A small-molecule ligand and the protein it binds are described below.
Small molecule (SMILES): CC(=O)N[C@H]1[C@H]([C@H](O)[C@H](O)CO)O[C@@](O[C@H]2[C@@H](O)[C@@H](CO)O[C@@H](O[C@H]3[C@H](O)[C@@H](O)[C@@H](O)O[C@@H]3CO)[C@@H]2O)(C(=O)O)C[C@@H]1O

Binding-site contacts:
Ligand atom C10 contacts residue GLN65 of chain 38.A at 4.5 Å.
Ligand atom C10 contacts residue ALA118 of chain 37.A at 3.8 Å (hydrophobic).
Ligand atom N5 contacts residue ALA118 of chain 37.A at 2.8 Å (h-bond).
Ligand atom O1A contacts residue ALA118 of chain 37.A at 4.4 Å.
Ligand atom C11 contacts residue TRP119 of chain 37.A at 4.4 Å (hydrophobic).
Ligand atom C4 contacts residue ALA118 of chain 37.A at 4.0 Å (hydrophobic).
Ligand atom C11 contacts residue GLN65 of chain 38.A at 3.7 Å.
Ligand atom O10 contacts residue ALA64 of chain 38.A at 3.8 Å.
Ligand atom O1A contacts residue ARG129 of chain 37.A at 3.3 Å (salt-bridge).
Ligand atom C1 contacts residue ARG129 of chain 37.A at 4.0 Å.
Ligand atom C9 contacts residue TRP119 of chain 37.A at 4.3 Å (hydrophobic).
Ligand atom O9 contacts residue THR42 of chain 38.A at 4.0 Å.
Ligand atom O8 contacts residue ALA118 of chain 37.A at 3.8 Å.
Ligand atom C7 contacts residue ALA118 of chain 37.A at 3.6 Å (hydrophobic).
Ligand atom C11 contacts residue ALA118 of chain 37.A at 3.9 Å (hydrophobic).
Ligand atom C8 contacts residue GLN120 of chain 37.A at 4.1 Å.
Ligand atom O8 contacts residue GLN120 of chain 37.A at 2.8 Å (h-bond).
Ligand atom C11 contacts residue GLN132 of chain 37.A at 4.3 Å.
Ligand atom O1B contacts residue ARG129 of chain 37.A at 3.9 Å.
Ligand atom C5 contacts residue ALA118 of chain 37.A at 3.6 Å (hydrophobic).
Ligand atom O10 contacts residue GLN65 of chain 38.A at 4.0 Å.
Ligand atom O9 contacts residue GLN120 of chain 37.A at 3.5 Å (h-bond).
Ligand atom C8 contacts residue ALA118 of chain 37.A at 4.3 Å (hydrophobic).
Ligand atom C6 contacts residue ALA118 of chain 37.A at 3.4 Å (hydrophobic).
Ligand atom C10 contacts residue ALA64 of chain 38.A at 4.5 Å (hydrophobic).
Ligand atom O8 contacts residue TRP119 of chain 37.A at 3.8 Å.

Sequence of chain 38.A:
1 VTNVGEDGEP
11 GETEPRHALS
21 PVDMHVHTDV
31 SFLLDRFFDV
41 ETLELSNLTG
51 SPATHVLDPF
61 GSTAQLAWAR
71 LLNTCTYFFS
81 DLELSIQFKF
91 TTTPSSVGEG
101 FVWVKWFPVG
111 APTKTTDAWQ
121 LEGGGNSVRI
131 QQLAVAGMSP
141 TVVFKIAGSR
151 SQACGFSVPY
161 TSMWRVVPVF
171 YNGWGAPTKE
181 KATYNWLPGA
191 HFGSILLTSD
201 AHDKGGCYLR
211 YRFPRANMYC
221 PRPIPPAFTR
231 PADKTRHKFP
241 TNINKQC

Sequence of chain 37.A:
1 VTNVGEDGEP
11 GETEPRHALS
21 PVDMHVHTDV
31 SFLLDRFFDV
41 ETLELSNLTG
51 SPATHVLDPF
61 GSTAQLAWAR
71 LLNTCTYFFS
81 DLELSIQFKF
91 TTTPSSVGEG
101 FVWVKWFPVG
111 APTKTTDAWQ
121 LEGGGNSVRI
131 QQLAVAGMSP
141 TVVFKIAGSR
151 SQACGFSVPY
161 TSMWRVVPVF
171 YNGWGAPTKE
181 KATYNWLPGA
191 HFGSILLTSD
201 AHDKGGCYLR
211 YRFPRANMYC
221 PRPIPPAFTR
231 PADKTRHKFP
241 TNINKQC